Binding-site contacts:
Ligand atom C5 contacts residue TYR28 of chain 1.A at 4.4 Å (hydrophobic).
Ligand atom O5 contacts residue TYR28 of chain 1.A at 4.1 Å.
Ligand atom C4 contacts residue ASN61 of chain 1.A at 4.3 Å.
Ligand atom C5 contacts residue ASN61 of chain 1.A at 3.7 Å.
Ligand atom C8 contacts residue ASN61 of chain 1.A at 4.3 Å.
Ligand atom C2 contacts residue ASN61 of chain 1.A at 2.5 Å.
Ligand atom C7 contacts residue ASN61 of chain 1.A at 3.2 Å.
Ligand atom C1 contacts residue TYR28 of chain 1.A at 3.8 Å (hydrophobic).
Ligand atom C3 contacts residue ASN61 of chain 1.A at 3.8 Å.
Ligand atom O7 contacts residue ASN61 of chain 1.A at 3.2 Å (h-bond).
Ligand atom O5 contacts residue ASN61 of chain 1.A at 2.5 Å (h-bond).
Ligand atom C1 contacts residue ASN61 of chain 1.A at 1.4 Å.
Ligand atom N2 contacts residue ASN61 of chain 1.A at 2.9 Å (h-bond).

The protein below binds the small molecule below.
Small molecule (SMILES): CC(=O)N[C@@H]1[C@@H](O)[C@H](O)[C@@H](CO)O[C@H]1O

Sequence of chain 1.A:
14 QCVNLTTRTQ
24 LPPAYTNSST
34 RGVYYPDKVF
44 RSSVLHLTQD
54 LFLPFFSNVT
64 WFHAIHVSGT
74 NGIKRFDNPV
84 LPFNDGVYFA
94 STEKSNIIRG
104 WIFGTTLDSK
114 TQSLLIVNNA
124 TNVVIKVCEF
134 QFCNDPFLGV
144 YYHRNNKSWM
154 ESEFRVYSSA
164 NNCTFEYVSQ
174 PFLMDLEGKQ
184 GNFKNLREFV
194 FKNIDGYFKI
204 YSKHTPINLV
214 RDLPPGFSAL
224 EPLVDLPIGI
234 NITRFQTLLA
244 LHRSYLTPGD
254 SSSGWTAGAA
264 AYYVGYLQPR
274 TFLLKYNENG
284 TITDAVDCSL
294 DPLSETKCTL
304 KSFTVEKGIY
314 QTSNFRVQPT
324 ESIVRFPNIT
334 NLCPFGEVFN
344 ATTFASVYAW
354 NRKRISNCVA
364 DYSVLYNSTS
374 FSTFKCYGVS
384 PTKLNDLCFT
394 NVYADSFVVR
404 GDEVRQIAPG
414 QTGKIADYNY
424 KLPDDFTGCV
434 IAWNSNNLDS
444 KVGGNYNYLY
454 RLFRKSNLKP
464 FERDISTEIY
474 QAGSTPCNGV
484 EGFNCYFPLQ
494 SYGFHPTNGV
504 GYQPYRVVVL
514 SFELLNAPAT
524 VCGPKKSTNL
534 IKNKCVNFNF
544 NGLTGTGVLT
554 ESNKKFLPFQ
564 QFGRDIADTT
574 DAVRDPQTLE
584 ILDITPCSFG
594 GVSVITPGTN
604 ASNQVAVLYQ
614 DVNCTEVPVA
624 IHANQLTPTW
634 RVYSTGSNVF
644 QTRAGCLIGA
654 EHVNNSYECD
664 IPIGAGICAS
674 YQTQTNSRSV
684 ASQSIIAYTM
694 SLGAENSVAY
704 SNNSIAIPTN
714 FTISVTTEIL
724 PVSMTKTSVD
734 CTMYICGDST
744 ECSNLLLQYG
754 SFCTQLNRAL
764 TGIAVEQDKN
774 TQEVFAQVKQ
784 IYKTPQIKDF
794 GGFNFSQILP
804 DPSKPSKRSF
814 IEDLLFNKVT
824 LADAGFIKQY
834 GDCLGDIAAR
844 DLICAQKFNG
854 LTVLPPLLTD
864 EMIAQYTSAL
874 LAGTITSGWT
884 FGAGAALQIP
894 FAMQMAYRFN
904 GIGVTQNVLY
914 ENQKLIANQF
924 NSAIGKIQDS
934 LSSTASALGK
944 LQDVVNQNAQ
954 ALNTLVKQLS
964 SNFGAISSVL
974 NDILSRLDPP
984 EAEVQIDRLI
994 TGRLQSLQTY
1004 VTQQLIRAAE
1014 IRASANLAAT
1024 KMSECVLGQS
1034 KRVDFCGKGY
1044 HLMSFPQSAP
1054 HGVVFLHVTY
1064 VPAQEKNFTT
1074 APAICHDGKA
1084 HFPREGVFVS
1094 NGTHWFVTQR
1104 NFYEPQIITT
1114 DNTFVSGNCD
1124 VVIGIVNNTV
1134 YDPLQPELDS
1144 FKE